Binding-site contacts:
Ligand atom OAA contacts residue LYS155 of chain 1.A at 2.7 Å (salt-bridge).
Ligand atom CAK contacts residue ALA13 of chain 1.A at 3.6 Å (hydrophobic).
Ligand atom OAM contacts residue PHE146 of chain 1.A at 4.4 Å.
Ligand atom CAH contacts residue PHE146 of chain 1.A at 4.0 Å (hydrophobic).
Ligand atom CAJ contacts residue PHE146 of chain 1.A at 4.1 Å (hydrophobic).
Ligand atom OAM contacts residue LYS16 of chain 1.A at 4.4 Å.
Ligand atom OAB contacts residue PHE146 of chain 1.A at 4.1 Å.
Ligand atom SAF contacts residue ASN14 of chain 1.A at 4.2 Å.
Ligand atom OAL contacts residue LYS16 of chain 1.A at 4.3 Å.
Ligand atom CAI contacts residue LYS16 of chain 1.A at 4.0 Å.
Ligand atom CAJ contacts residue ALA13 of chain 1.A at 4.2 Å (hydrophobic).
Ligand atom OAB contacts residue LYS142 of chain 1.A at 3.4 Å (salt-bridge).
Ligand atom CAC contacts residue LYS16 of chain 1.A at 4.4 Å.
Ligand atom OAL contacts residue ALA13 of chain 1.A at 3.9 Å.
Ligand atom CAD contacts residue LYS155 of chain 1.A at 3.9 Å.
Ligand atom CAD contacts residue LYS16 of chain 1.A at 4.5 Å.
Ligand atom CAK contacts residue LYS16 of chain 1.A at 3.8 Å.
Ligand atom CAE contacts residue LYS155 of chain 1.A at 3.7 Å.
Ligand atom OAL contacts residue ASN14 of chain 1.A at 3.6 Å.
Ligand atom CAH contacts residue LYS142 of chain 1.A at 3.5 Å.
Ligand atom CAE contacts residue LYS16 of chain 1.A at 4.2 Å.
Ligand atom OAA contacts residue ASN14 of chain 1.A at 2.9 Å (h-bond).
Ligand atom CAH contacts residue LEU18 of chain 1.A at 4.3 Å (hydrophobic).
Ligand atom CAI contacts residue PHE146 of chain 1.A at 4.0 Å (hydrophobic).
Ligand atom SAF contacts residue LYS155 of chain 1.A at 3.7 Å.
Ligand atom CAJ contacts residue LEU18 of chain 1.A at 4.1 Å (hydrophobic).
Ligand atom NAG contacts residue LYS155 of chain 1.A at 4.2 Å.
Ligand atom CAJ contacts residue LYS155 of chain 1.A at 4.4 Å.
Ligand atom CAJ contacts residue LYS16 of chain 1.A at 3.6 Å.
Ligand atom CAC contacts residue LYS155 of chain 1.A at 4.3 Å.
Ligand atom OAM contacts residue LYS142 of chain 1.A at 2.8 Å (salt-bridge).
Ligand atom CAK contacts residue LYS155 of chain 1.A at 4.0 Å.
Ligand atom OAM contacts residue LEU18 of chain 1.A at 3.4 Å.

Sequence of chain 1.A:
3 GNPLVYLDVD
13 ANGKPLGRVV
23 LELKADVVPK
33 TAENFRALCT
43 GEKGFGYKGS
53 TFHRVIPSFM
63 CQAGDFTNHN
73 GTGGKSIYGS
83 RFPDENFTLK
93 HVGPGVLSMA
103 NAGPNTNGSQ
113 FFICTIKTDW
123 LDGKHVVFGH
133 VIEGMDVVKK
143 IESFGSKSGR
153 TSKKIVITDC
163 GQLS

The small molecule below binds the protein below.
Small molecule (SMILES): NS(=O)(=O)c1ccc(C(=O)O)cc1